Binding-site contacts:
Ligand atom O5 contacts residue ASN801 of chain 1.A at 2.3 Å (h-bond).
Ligand atom C1 contacts residue SER803 of chain 1.A at 3.4 Å.
Ligand atom C2 contacts residue ASN801 of chain 1.A at 2.4 Å.
Ligand atom C5 contacts residue ASN801 of chain 1.A at 3.6 Å.
Ligand atom C5 contacts residue SER803 of chain 1.A at 3.6 Å.
Ligand atom O6 contacts residue ASN801 of chain 1.A at 4.5 Å.
Ligand atom C4 contacts residue ASN801 of chain 1.A at 4.2 Å.
Ligand atom N2 contacts residue ASN801 of chain 1.A at 2.9 Å (h-bond).
Ligand atom C7 contacts residue ASN801 of chain 1.A at 4.0 Å.
Ligand atom C6 contacts residue GLN804 of chain 1.A at 4.5 Å.
Ligand atom O5 contacts residue SER803 of chain 1.A at 3.5 Å (h-bond).
Ligand atom O6 contacts residue GLN804 of chain 1.A at 4.3 Å.
Ligand atom C6 contacts residue SER803 of chain 1.A at 4.4 Å.
Ligand atom C3 contacts residue ASN801 of chain 1.A at 3.8 Å.
Ligand atom C1 contacts residue ASN801 of chain 1.A at 1.4 Å.

Sequence of chain 1.A:
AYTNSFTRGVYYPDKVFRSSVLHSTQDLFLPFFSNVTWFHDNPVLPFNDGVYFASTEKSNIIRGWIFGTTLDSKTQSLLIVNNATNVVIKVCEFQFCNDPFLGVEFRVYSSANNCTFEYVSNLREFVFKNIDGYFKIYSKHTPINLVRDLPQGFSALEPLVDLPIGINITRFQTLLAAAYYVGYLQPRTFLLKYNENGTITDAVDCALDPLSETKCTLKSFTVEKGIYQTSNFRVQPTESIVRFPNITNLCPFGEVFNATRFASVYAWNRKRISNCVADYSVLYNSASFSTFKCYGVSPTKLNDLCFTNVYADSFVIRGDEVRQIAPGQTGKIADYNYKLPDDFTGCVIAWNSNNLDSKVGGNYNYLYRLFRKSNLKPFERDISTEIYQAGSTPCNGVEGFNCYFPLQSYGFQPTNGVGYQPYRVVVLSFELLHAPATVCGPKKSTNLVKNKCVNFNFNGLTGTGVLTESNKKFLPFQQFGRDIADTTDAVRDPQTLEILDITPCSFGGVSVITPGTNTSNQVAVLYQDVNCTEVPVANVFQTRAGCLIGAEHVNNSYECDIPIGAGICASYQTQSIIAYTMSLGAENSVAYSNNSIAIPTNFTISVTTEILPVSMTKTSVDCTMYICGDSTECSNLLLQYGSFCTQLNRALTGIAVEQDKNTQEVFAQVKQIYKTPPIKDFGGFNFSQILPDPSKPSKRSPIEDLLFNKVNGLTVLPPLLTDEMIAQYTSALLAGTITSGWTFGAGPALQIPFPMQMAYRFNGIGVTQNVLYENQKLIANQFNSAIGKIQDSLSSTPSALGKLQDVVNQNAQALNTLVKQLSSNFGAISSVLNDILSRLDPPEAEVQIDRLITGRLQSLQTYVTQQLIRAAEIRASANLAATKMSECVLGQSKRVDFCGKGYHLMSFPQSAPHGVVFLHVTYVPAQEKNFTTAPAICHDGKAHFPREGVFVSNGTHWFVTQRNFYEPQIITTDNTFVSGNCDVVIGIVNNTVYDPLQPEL

The protein below binds the small molecule below.
Small molecule (SMILES): CC(=O)N[C@H]1[C@H](O[C@H]2[C@H](O)[C@@H](NC(C)=O)CO[C@@H]2CO)O[C@H](CO)[C@@H](O)[C@@H]1O